Sequence of chain 1.I:
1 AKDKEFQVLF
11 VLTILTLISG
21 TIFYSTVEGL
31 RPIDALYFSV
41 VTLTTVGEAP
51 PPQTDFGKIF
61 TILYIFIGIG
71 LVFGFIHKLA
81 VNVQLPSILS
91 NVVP

Sequence of chain 1.J:
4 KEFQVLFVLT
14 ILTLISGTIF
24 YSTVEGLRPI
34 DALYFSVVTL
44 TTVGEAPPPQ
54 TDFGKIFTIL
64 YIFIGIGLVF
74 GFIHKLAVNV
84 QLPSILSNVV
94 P

This small molecule binds to this protein.
Small molecule (SMILES): NCC(=O)O

Binding-site contacts:
Ligand atom OXT contacts residue LEU71 of chain 1.J at 4.0 Å.
Ligand atom C contacts residue ALA80 of chain 1.I at 4.3 Å (hydrophobic).
Ligand atom C contacts residue GLY70 of chain 1.J at 4.1 Å.
Ligand atom O contacts residue LEU71 of chain 1.J at 4.3 Å.
Ligand atom O contacts residue ALA80 of chain 1.I at 3.7 Å.
Ligand atom O contacts residue GLY70 of chain 1.J at 4.3 Å.
Ligand atom O contacts residue GLN84 of chain 1.I at 4.4 Å.
Ligand atom CA contacts residue LEU85 of chain 1.I at 4.1 Å (hydrophobic).
Ligand atom OXT contacts residue GLY70 of chain 1.J at 3.1 Å (h-bond).
Ligand atom OXT contacts residue GLY74 of chain 1.J at 3.9 Å.
Ligand atom CA contacts residue ALA80 of chain 1.I at 4.3 Å (hydrophobic).